This small molecule binds to this protein.
Small molecule (SMILES): CC(=O)N[C@@H]1[C@@H](O)[C@H](O)[C@@H](CO)O[C@H]1O

Binding-site contacts:
Ligand atom O5 contacts residue LEU296 of chain 1.B at 4.1 Å.
Ligand atom C5 contacts residue ASN291 of chain 1.B at 3.6 Å.
Ligand atom N2 contacts residue ASN291 of chain 1.B at 2.9 Å (h-bond).
Ligand atom N2 contacts residue GLU292 of chain 1.B at 3.8 Å.
Ligand atom C7 contacts residue GLU292 of chain 1.B at 3.7 Å.
Ligand atom C1 contacts residue ASN291 of chain 1.B at 1.4 Å.
Ligand atom C2 contacts residue ASN291 of chain 1.B at 2.2 Å.
Ligand atom C7 contacts residue ASN291 of chain 1.B at 3.4 Å.
Ligand atom C6 contacts residue LEU296 of chain 1.B at 4.1 Å (hydrophobic).
Ligand atom C1 contacts residue THR293 of chain 1.B at 4.1 Å.
Ligand atom C4 contacts residue ASN291 of chain 1.B at 4.0 Å.
Ligand atom C3 contacts residue ASN291 of chain 1.B at 3.6 Å.
Ligand atom C5 contacts residue SER294 of chain 1.B at 4.2 Å.
Ligand atom O5 contacts residue ASN291 of chain 1.B at 2.3 Å (h-bond).
Ligand atom C6 contacts residue SER294 of chain 1.B at 4.2 Å.
Ligand atom C1 contacts residue SER294 of chain 1.B at 3.9 Å.
Ligand atom C8 contacts residue GLU292 of chain 1.B at 3.1 Å.
Ligand atom O5 contacts residue SER294 of chain 1.B at 3.2 Å (h-bond).
Ligand atom O7 contacts residue ASN291 of chain 1.B at 3.5 Å (h-bond).

Sequence of chain 1.B:
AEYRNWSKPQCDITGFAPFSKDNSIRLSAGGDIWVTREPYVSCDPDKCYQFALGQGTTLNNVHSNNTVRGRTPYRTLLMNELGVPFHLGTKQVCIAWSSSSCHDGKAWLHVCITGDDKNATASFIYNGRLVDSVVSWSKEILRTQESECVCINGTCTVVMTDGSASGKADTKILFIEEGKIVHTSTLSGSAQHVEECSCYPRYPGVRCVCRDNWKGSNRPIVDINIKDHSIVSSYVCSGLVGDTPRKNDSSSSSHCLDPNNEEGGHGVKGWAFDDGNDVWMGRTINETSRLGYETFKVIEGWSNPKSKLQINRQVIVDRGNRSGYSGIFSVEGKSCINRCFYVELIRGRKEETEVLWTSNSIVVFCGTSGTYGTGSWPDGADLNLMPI